Sequence of chain 1.A:
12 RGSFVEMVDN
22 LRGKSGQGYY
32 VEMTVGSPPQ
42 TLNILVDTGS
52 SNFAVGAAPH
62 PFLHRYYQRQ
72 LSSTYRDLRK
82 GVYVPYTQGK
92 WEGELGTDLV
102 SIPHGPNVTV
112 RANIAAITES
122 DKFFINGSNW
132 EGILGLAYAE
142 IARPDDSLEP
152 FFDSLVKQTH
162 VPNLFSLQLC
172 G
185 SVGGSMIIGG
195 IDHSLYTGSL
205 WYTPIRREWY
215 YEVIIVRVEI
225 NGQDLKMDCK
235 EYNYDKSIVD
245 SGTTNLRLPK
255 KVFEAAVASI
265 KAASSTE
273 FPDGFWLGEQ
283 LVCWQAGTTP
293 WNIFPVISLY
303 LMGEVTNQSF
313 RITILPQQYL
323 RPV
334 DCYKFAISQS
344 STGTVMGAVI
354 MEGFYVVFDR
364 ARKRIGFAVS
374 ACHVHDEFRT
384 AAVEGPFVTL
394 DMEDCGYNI

Binding-site contacts:
Ligand atom C3 contacts residue GLY246 of chain 1.A at 3.8 Å.
Ligand atom C3 contacts residue LEU46 of chain 1.A at 3.8 Å (hydrophobic).
Ligand atom C6 contacts residue GLY29 of chain 1.A at 4.2 Å.
Ligand atom C8 contacts residue TRP131 of chain 1.A at 4.2 Å (hydrophobic).
Ligand atom C11 contacts residue GLY246 of chain 1.A at 4.0 Å.
Ligand atom O9 contacts residue ILE126 of chain 1.A at 3.9 Å.
Ligand atom O9 contacts residue PHE124 of chain 1.A at 2.7 Å (h-bond).
Ligand atom N16 contacts residue SER51 of chain 1.A at 4.0 Å.
Ligand atom N16 contacts residue ASP48 of chain 1.A at 2.7 Å (salt-bridge).
Ligand atom C11 contacts residue GLY27 of chain 1.A at 3.5 Å.
Ligand atom C11 contacts residue GLN28 of chain 1.A at 3.6 Å.
Ligand atom C10 contacts residue GLY27 of chain 1.A at 3.6 Å.
Ligand atom C7 contacts residue ILE134 of chain 1.A at 4.3 Å (hydrophobic).
Ligand atom C12 contacts residue LEU46 of chain 1.A at 4.5 Å (hydrophobic).
Ligand atom C6 contacts residue GLN28 of chain 1.A at 4.2 Å.
Ligand atom C6 contacts residue GLY246 of chain 1.A at 3.9 Å.
Ligand atom C12 contacts residue ILE134 of chain 1.A at 4.3 Å (hydrophobic).
Ligand atom C15 contacts residue TYR87 of chain 1.A at 3.9 Å (hydrophobic).
Ligand atom C11 contacts residue THR248 of chain 1.A at 4.3 Å.
Ligand atom O9 contacts residue TRP131 of chain 1.A at 3.8 Å.
Ligand atom C13 contacts residue ILE134 of chain 1.A at 3.7 Å (hydrophobic).
Ligand atom C12 contacts residue TYR87 of chain 1.A at 4.3 Å (hydrophobic).
Ligand atom C13 contacts residue GLY246 of chain 1.A at 4.4 Å.
Ligand atom C15 contacts residue ASP48 of chain 1.A at 3.6 Å.
Ligand atom N16 contacts residue ILE134 of chain 1.A at 4.2 Å.
Ligand atom C12 contacts residue PHE124 of chain 1.A at 3.6 Å (hydrophobic).
Ligand atom C6 contacts residue LEU46 of chain 1.A at 4.3 Å (hydrophobic).
Ligand atom C7 contacts residue LEU46 of chain 1.A at 3.9 Å (hydrophobic).
Ligand atom C2 contacts residue ILE126 of chain 1.A at 4.1 Å (hydrophobic).
Ligand atom C14 contacts residue GLY27 of chain 1.A at 3.4 Å.
Ligand atom C4 contacts residue TRP131 of chain 1.A at 4.0 Å (hydrophobic).
Ligand atom C15 contacts residue ILE134 of chain 1.A at 4.0 Å (hydrophobic).
Ligand atom C14 contacts residue GLY246 of chain 1.A at 3.9 Å.
Ligand atom C14 contacts residue THR248 of chain 1.A at 3.4 Å.
Ligand atom C13 contacts residue LEU46 of chain 1.A at 4.2 Å (hydrophobic).
Ligand atom C13 contacts residue ASP48 of chain 1.A at 3.5 Å.
Ligand atom C4 contacts residue PHE124 of chain 1.A at 3.7 Å (hydrophobic).
Ligand atom C8 contacts residue PHE124 of chain 1.A at 3.6 Å (hydrophobic).
Ligand atom C1 contacts residue LEU46 of chain 1.A at 4.3 Å (hydrophobic).
Ligand atom C11 contacts residue GLY29 of chain 1.A at 3.4 Å.

A protein and the small-molecule ligand that binds it are described below.
Small molecule (SMILES): NCCc1ccc(O)c(C2CCCCC2)c1